Sequence of chain 1.D:
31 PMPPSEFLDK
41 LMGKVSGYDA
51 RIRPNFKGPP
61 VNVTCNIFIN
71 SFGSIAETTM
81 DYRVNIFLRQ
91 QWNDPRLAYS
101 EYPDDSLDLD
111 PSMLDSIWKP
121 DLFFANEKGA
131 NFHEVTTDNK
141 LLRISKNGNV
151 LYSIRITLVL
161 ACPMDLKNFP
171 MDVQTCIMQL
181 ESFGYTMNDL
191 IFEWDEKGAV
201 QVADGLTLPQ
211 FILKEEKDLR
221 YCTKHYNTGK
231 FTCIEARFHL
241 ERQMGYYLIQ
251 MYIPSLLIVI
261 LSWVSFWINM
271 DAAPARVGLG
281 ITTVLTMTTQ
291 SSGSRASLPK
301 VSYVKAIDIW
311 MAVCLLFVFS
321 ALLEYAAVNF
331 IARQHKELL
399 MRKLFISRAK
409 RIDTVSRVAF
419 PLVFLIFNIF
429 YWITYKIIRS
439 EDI

Binding-site contacts:
Ligand atom N contacts residue PHE183 of chain 1.D at 3.7 Å.
Ligand atom C contacts residue LEU141 of chain 1.C at 4.3 Å (hydrophobic).
Ligand atom N contacts residue THR228 of chain 1.D at 4.2 Å.
Ligand atom O contacts residue ASN227 of chain 1.D at 4.1 Å.
Ligand atom O contacts residue TYR226 of chain 1.D at 4.1 Å.
Ligand atom CA contacts residue THR228 of chain 1.D at 4.2 Å.
Ligand atom N contacts residue ARG89 of chain 1.C at 4.4 Å.
Ligand atom N contacts residue PHE231 of chain 1.D at 3.4 Å.
Ligand atom CA contacts residue SER153 of chain 1.C at 3.5 Å.
Ligand atom C contacts residue ARG89 of chain 1.C at 3.0 Å.
Ligand atom O contacts residue ARG89 of chain 1.C at 2.7 Å (salt-bridge).
Ligand atom OXT contacts residue ARG89 of chain 1.C at 2.6 Å (salt-bridge).
Ligand atom O contacts residue THR228 of chain 1.D at 3.2 Å.
Ligand atom OXT contacts residue SER153 of chain 1.C at 2.9 Å (h-bond).
Ligand atom N contacts residue LEU141 of chain 1.C at 4.2 Å.
Ligand atom CA contacts residue ARG89 of chain 1.C at 4.0 Å.
Ligand atom CA contacts residue PHE231 of chain 1.D at 4.3 Å (hydrophobic).
Ligand atom OXT contacts residue THR228 of chain 1.D at 4.3 Å.
Ligand atom CA contacts residue PHE183 of chain 1.D at 3.4 Å (hydrophobic).
Ligand atom N contacts residue TYR226 of chain 1.D at 3.5 Å.
Ligand atom C contacts residue SER153 of chain 1.C at 3.6 Å.
Ligand atom CA contacts residue LEU141 of chain 1.C at 3.5 Å (hydrophobic).
Ligand atom C contacts residue THR228 of chain 1.D at 3.8 Å.

Sequence of chain 1.C:
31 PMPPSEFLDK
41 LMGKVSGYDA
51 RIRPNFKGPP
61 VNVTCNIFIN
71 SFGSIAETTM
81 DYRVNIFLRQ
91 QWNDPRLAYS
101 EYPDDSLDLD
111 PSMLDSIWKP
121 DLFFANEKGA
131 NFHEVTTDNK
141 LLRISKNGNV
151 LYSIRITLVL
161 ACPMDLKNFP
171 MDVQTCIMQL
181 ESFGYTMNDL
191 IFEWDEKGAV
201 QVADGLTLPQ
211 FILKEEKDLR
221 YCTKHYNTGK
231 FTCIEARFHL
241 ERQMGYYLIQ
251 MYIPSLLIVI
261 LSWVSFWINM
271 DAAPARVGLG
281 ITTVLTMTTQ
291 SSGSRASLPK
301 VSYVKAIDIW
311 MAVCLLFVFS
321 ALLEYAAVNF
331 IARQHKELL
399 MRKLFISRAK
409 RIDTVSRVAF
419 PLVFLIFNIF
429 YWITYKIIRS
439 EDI

The protein below binds the small molecule below.
Small molecule (SMILES): NCC(=O)O